Binding-site contacts:
Ligand atom C7 contacts residue ASN1077 of chain 1.C at 3.8 Å.
Ligand atom C1 contacts residue ASN1077 of chain 1.C at 1.6 Å.
Ligand atom C8 contacts residue GLU1075 of chain 1.C at 3.3 Å.
Ligand atom C5 contacts residue ALA709 of chain 1.C at 4.2 Å (hydrophobic).
Ligand atom O5 contacts residue ALA709 of chain 1.C at 4.5 Å.
Ligand atom C4 contacts residue ASN1077 of chain 1.C at 4.4 Å.
Ligand atom N2 contacts residue ASN1077 of chain 1.C at 3.7 Å.
Ligand atom C8 contacts residue ASN1077 of chain 1.C at 4.4 Å.
Ligand atom O6 contacts residue ASN1077 of chain 1.C at 4.2 Å.
Ligand atom C2 contacts residue ASN1077 of chain 1.C at 3.0 Å.
Ligand atom C5 contacts residue ASN1077 of chain 1.C at 3.7 Å.
Ligand atom C3 contacts residue ASN1077 of chain 1.C at 4.2 Å.
Ligand atom C6 contacts residue ASN1077 of chain 1.C at 4.2 Å.
Ligand atom O5 contacts residue ASN1077 of chain 1.C at 2.3 Å (h-bond).
Ligand atom O7 contacts residue ASN1077 of chain 1.C at 3.8 Å.
Ligand atom O7 contacts residue GLU1075 of chain 1.C at 4.0 Å.

Sequence of chain 1.C:
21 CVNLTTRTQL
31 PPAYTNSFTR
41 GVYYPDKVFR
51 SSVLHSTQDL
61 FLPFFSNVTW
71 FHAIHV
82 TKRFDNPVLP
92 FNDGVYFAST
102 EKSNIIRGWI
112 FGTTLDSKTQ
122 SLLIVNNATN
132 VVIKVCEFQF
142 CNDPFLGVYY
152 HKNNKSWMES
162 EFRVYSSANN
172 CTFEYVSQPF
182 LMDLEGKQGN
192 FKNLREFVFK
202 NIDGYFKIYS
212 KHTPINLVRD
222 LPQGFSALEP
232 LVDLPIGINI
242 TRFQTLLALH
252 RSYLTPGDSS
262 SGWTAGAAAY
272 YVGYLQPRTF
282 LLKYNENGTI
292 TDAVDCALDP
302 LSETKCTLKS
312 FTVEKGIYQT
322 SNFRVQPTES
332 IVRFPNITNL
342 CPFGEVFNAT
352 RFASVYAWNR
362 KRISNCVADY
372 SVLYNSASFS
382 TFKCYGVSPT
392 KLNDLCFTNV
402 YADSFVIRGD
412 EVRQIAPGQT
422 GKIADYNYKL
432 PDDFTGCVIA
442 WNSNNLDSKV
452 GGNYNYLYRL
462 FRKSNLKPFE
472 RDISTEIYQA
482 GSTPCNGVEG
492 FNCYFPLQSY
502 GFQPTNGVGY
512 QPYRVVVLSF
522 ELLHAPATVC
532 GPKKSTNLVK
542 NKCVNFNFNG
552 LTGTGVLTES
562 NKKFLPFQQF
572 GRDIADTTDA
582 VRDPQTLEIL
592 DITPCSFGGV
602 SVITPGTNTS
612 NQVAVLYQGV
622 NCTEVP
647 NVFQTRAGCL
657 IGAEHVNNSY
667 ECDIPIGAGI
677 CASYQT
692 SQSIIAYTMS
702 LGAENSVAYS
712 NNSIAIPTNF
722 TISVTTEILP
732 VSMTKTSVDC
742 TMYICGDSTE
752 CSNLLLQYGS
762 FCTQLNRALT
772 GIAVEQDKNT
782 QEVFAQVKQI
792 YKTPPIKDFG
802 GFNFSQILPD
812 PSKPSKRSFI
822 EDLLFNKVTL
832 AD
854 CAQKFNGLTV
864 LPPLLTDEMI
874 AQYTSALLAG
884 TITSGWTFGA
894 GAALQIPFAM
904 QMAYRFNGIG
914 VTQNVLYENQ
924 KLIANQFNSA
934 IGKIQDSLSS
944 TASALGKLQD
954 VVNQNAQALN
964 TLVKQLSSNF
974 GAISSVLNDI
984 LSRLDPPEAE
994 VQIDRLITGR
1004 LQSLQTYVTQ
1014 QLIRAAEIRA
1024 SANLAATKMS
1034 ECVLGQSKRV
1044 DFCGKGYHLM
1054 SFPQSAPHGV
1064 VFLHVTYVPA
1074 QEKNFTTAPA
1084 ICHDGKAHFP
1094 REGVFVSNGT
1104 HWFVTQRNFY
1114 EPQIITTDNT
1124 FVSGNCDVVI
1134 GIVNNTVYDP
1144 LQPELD

The protein below binds the small molecule below.
Small molecule (SMILES): CC(=O)N[C@@H]1[C@@H](O)[C@H](O)[C@@H](CO)O[C@H]1O